Sequence of chain 1.L:
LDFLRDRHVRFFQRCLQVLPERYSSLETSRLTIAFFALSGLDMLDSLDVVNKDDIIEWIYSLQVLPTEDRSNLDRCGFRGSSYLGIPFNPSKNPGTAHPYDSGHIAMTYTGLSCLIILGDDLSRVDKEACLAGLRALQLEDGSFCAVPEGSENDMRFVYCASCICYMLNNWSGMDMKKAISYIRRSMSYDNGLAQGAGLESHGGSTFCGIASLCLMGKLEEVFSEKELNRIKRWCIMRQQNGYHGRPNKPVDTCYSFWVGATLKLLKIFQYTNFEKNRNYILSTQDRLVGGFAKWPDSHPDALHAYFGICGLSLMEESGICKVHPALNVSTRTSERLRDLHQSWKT

Sequence of chain 1.N:
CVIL

Binding-site contacts:
Ligand atom C17 contacts residue TYR40 of chain 1.L at 4.1 Å (hydrophobic).
Ligand atom C7 contacts residue LEU43 of chain 1.L at 4.2 Å (hydrophobic).
Ligand atom C7 contacts residue ALA319 of chain 1.L at 3.7 Å (hydrophobic).
Ligand atom C12 contacts residue TYR40 of chain 1.L at 3.8 Å (hydrophobic).
Ligand atom C20 contacts residue ARG39 of chain 1.L at 4.0 Å.
Ligand atom C6 contacts residue ILE50 of chain 1.L at 3.5 Å (hydrophobic).
Ligand atom C1 contacts residue LEU320 of chain 1.L at 4.0 Å (hydrophobic).
Ligand atom C8 contacts residue ALA319 of chain 1.L at 3.8 Å (hydrophobic).
Ligand atom C19 contacts residue PRO317 of chain 1.L at 3.8 Å (hydrophobic).
Ligand atom C10 contacts residue TYR40 of chain 1.L at 3.5 Å (hydrophobic).
Ligand atom C9 contacts residue LEU43 of chain 1.L at 3.8 Å (hydrophobic).
Ligand atom C3 contacts residue CYS8 of chain 1.N at 3.5 Å (hydrophobic).
Ligand atom C14 contacts residue CYS32 of chain 1.L at 3.9 Å (hydrophobic).
Ligand atom C6 contacts residue ASP318 of chain 1.L at 4.2 Å.
Ligand atom C3 contacts residue ILE50 of chain 1.L at 4.2 Å (hydrophobic).
Ligand atom C5 contacts residue ASP318 of chain 1.L at 4.0 Å.
Ligand atom C16 contacts residue TYR40 of chain 1.L at 4.0 Å (hydrophobic).
Ligand atom C2 contacts residue LEU320 of chain 1.L at 4.3 Å (hydrophobic).
Ligand atom C1 contacts residue CYS8 of chain 1.N at 1.8 Å (hydrophobic).
Ligand atom C8 contacts residue ASP318 of chain 1.L at 4.2 Å.
Ligand atom C10 contacts residue ASP318 of chain 1.L at 4.2 Å.
Ligand atom C4 contacts residue LEU320 of chain 1.L at 3.9 Å (hydrophobic).
Ligand atom C7 contacts residue ASP318 of chain 1.L at 3.5 Å.
Ligand atom C2 contacts residue CYS8 of chain 1.N at 2.8 Å (hydrophobic).
Ligand atom C17 contacts residue ARG39 of chain 1.L at 4.2 Å.
Ligand atom C4 contacts residue ILE50 of chain 1.L at 3.3 Å (hydrophobic).
Ligand atom C10 contacts residue ALA319 of chain 1.L at 4.2 Å (hydrophobic).
Ligand atom C8 contacts residue LEU43 of chain 1.L at 4.1 Å (hydrophobic).
Ligand atom C6 contacts residue ALA319 of chain 1.L at 4.2 Å (hydrophobic).
Ligand atom C9 contacts residue ALA319 of chain 1.L at 4.0 Å (hydrophobic).
Ligand atom C4 contacts residue PHE53 of chain 1.L at 3.4 Å (hydrophobic).
Ligand atom C3 contacts residue LEU320 of chain 1.L at 4.0 Å (hydrophobic).
Ligand atom C1 contacts residue ILE10 of chain 1.N at 3.8 Å (hydrophobic).
Ligand atom C9 contacts residue ILE50 of chain 1.L at 3.8 Å (hydrophobic).
Ligand atom C1 contacts residue VAL9 of chain 1.N at 3.1 Å (hydrophobic).
Ligand atom C19 contacts residue HIS316 of chain 1.L at 4.2 Å.
Ligand atom C4 contacts residue CYS8 of chain 1.N at 3.5 Å (hydrophobic).
Ligand atom C15 contacts residue ARG31 of chain 1.L at 4.1 Å.
Ligand atom C6 contacts residue LEU43 of chain 1.L at 4.0 Å (hydrophobic).
Ligand atom C2 contacts residue VAL9 of chain 1.N at 3.6 Å (hydrophobic).

This small molecule binds to this protein.
Small molecule (SMILES): C/C=C(\C)CC/C=C(\C)CC/C=C(\C)CCC=C(C)C